This protein binds this small molecule.
Small molecule (SMILES): CC(=O)N[C@@H]1[C@@H](O)[C@H](O)[C@@H](CO)O[C@H]1O

Sequence of chain 1.E:
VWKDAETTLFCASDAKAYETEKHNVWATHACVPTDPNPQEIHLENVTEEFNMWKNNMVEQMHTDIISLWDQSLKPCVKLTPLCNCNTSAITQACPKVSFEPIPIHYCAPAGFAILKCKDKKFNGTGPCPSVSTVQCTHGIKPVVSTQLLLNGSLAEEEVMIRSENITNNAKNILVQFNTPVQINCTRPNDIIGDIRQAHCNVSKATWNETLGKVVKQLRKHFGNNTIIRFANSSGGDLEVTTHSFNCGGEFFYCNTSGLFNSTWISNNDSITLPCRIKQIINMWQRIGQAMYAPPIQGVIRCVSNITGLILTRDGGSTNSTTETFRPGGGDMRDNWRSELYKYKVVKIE

Binding-site contacts:
Ligand atom O7 contacts residue SER256 of chain 1.E at 3.3 Å (h-bond).
Ligand atom O6 contacts residue NAG2 of chain 1.H at 3.5 Å (h-bond).
Ligand atom C7 contacts residue SER256 of chain 1.E at 3.3 Å.
Ligand atom N2 contacts residue SER257 of chain 1.E at 4.0 Å.
Ligand atom C2 contacts residue SER256 of chain 1.E at 3.5 Å.
Ligand atom C7 contacts residue ASN255 of chain 1.E at 3.2 Å.
Ligand atom C1 contacts residue ASN255 of chain 1.E at 1.4 Å.
Ligand atom N2 contacts residue SER256 of chain 1.E at 2.6 Å (h-bond).
Ligand atom C5 contacts residue NAG1 of chain 1.H at 3.8 Å.
Ligand atom C6 contacts residue NAG1 of chain 1.H at 3.2 Å.
Ligand atom C1 contacts residue NAG1 of chain 1.H at 4.4 Å.
Ligand atom C8 contacts residue ASN255 of chain 1.E at 3.2 Å.
Ligand atom C4 contacts residue ASN255 of chain 1.E at 4.2 Å.
Ligand atom O5 contacts residue NAG1 of chain 1.H at 3.2 Å (h-bond).
Ligand atom O7 contacts residue ARG360 of chain 1.E at 3.3 Å (salt-bridge).
Ligand atom O7 contacts residue SER257 of chain 1.E at 3.2 Å.
Ligand atom C5 contacts residue ASN255 of chain 1.E at 3.7 Å.
Ligand atom O6 contacts residue NAG1 of chain 1.H at 3.3 Å (h-bond).
Ligand atom C7 contacts residue SER257 of chain 1.E at 4.0 Å.
Ligand atom O7 contacts residue ASN255 of chain 1.E at 3.6 Å (h-bond).
Ligand atom C3 contacts residue ASN255 of chain 1.E at 3.8 Å.
Ligand atom C1 contacts residue SER256 of chain 1.E at 4.3 Å.
Ligand atom O5 contacts residue ASN255 of chain 1.E at 2.4 Å (h-bond).
Ligand atom N2 contacts residue ASN255 of chain 1.E at 3.0 Å (h-bond).
Ligand atom C7 contacts residue ARG360 of chain 1.E at 4.3 Å.
Ligand atom C2 contacts residue ASN255 of chain 1.E at 2.5 Å.